Sequence of chain 1.F:
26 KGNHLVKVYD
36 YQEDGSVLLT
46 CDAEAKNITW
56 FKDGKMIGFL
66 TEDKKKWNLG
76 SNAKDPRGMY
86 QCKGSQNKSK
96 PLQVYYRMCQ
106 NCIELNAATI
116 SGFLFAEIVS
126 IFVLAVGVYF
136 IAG

Sequence of chain 1.H:
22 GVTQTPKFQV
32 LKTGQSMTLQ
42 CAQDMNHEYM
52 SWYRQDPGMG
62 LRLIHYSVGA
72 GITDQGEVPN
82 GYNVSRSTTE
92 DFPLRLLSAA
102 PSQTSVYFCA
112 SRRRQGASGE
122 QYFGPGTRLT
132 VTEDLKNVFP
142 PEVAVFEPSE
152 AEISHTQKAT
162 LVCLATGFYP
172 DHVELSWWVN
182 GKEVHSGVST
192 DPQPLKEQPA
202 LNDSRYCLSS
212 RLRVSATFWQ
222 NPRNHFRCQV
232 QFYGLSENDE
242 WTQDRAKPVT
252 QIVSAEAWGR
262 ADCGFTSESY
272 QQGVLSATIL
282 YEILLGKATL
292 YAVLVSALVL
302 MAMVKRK

Sequence of chain 1.B:
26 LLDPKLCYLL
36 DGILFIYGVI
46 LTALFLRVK

Binding-site contacts:
Ligand atom C14 contacts residue LEU281 of chain 1.H at 4.5 Å (hydrophobic).
Ligand atom O1 contacts residue LYS30 of chain 1.B at 2.2 Å (salt-bridge).
Ligand atom C18 contacts residue TYR33 of chain 1.B at 3.3 Å (hydrophobic).
Ligand atom C6 contacts residue ALA278 of chain 1.H at 4.2 Å (hydrophobic).
Ligand atom C25 contacts residue PHE40 of chain 1.B at 4.3 Å (hydrophobic).
Ligand atom C5 contacts residue SER277 of chain 1.H at 4.3 Å.
Ligand atom C19 contacts residue TYR33 of chain 1.B at 4.5 Å (hydrophobic).
Ligand atom C20 contacts residue GLY37 of chain 1.B at 4.5 Å.
Ligand atom C12 contacts residue PHE120 of chain 1.F at 4.3 Å (hydrophobic).
Ligand atom C27 contacts residue PHE40 of chain 1.B at 3.6 Å (hydrophobic).
Ligand atom C8 contacts residue TYR33 of chain 1.B at 4.0 Å (hydrophobic).
Ligand atom C9 contacts residue LEU281 of chain 1.H at 4.1 Å (hydrophobic).
Ligand atom C5 contacts residue TYR33 of chain 1.B at 4.3 Å (hydrophobic).
Ligand atom C7 contacts residue LEU281 of chain 1.H at 4.0 Å (hydrophobic).
Ligand atom O1 contacts residue SER277 of chain 1.H at 3.8 Å.
Ligand atom C2 contacts residue ALA113 of chain 1.F at 4.2 Å (hydrophobic).
Ligand atom C6 contacts residue SER277 of chain 1.H at 4.2 Å.
Ligand atom C19 contacts residue LEU34 of chain 1.B at 3.7 Å (hydrophobic).
Ligand atom C15 contacts residue TYR282 of chain 1.H at 3.8 Å (hydrophobic).
Ligand atom C6 contacts residue LEU281 of chain 1.H at 4.3 Å (hydrophobic).
Ligand atom C3 contacts residue LYS30 of chain 1.B at 3.3 Å.
Ligand atom C1 contacts residue GLY117 of chain 1.F at 4.0 Å.
Ligand atom C21 contacts residue VAL124 of chain 1.F at 4.1 Å (hydrophobic).
Ligand atom C3 contacts residue SER277 of chain 1.H at 3.6 Å.
Ligand atom C7 contacts residue ALA278 of chain 1.H at 4.3 Å (hydrophobic).
Ligand atom C6 contacts residue TYR33 of chain 1.B at 3.8 Å (hydrophobic).
Ligand atom C22 contacts residue ASP36 of chain 1.B at 4.3 Å.
Ligand atom C26 contacts residue ASP36 of chain 1.B at 3.9 Å.
Ligand atom C2 contacts residue LYS30 of chain 1.B at 3.9 Å.
Ligand atom C4 contacts residue LYS30 of chain 1.B at 3.5 Å.
Ligand atom C4 contacts residue SER277 of chain 1.H at 3.6 Å.
Ligand atom C7 contacts residue TYR33 of chain 1.B at 4.2 Å (hydrophobic).
Ligand atom C16 contacts residue TYR282 of chain 1.H at 4.2 Å (hydrophobic).
Ligand atom C8 contacts residue LEU281 of chain 1.H at 4.4 Å (hydrophobic).
Ligand atom C26 contacts residue PHE40 of chain 1.B at 3.5 Å (hydrophobic).

A protein and the small-molecule ligand that binds it are described below.
Small molecule (SMILES): CC(C)CCC[C@@H](C)[C@H]1CC[C@H]2[C@@H]3CC=C4C[C@@H](O)CC[C@]4(C)[C@H]3CC[C@]12C